Sequence of chain 1.B:
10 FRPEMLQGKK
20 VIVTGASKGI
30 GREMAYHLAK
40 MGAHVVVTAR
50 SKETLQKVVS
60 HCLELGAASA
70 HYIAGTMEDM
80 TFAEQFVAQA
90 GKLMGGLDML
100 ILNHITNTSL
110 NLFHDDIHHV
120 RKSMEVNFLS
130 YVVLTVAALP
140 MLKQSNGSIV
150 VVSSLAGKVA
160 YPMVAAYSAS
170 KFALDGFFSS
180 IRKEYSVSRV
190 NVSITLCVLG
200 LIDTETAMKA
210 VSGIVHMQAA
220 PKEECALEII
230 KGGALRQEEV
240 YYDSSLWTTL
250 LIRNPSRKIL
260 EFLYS

Binding-site contacts:
Ligand atom C5 contacts residue SER108 of chain 1.B at 4.2 Å.
Ligand atom F18 contacts residue LEU109 of chain 1.B at 3.0 Å.
Ligand atom C10 contacts residue TYR166 of chain 1.B at 3.6 Å (hydrophobic).
Ligand atom N15 contacts residue NDP1 of chain 1.G at 3.6 Å.
Ligand atom N9 contacts residue NDP1 of chain 1.G at 3.2 Å.
Ligand atom C5 contacts residue LEU109 of chain 1.B at 3.7 Å (hydrophobic).
Ligand atom N15 contacts residue SER153 of chain 1.B at 3.2 Å (h-bond).
Ligand atom C4 contacts residue LEU109 of chain 1.B at 4.1 Å (hydrophobic).
Ligand atom N9 contacts residue TYR166 of chain 1.B at 2.9 Å (h-bond).
Ligand atom N15 contacts residue TYR166 of chain 1.B at 3.5 Å.
Ligand atom C17 contacts residue LEU154 of chain 1.B at 3.9 Å (hydrophobic).
Ligand atom C2 contacts residue TYR160 of chain 1.B at 3.8 Å (hydrophobic).
Ligand atom C14 contacts residue LEU154 of chain 1.B at 4.0 Å (hydrophobic).
Ligand atom C11 contacts residue NDP1 of chain 1.G at 3.3 Å.
Ligand atom C19 contacts residue ILE104 of chain 1.B at 3.4 Å (hydrophobic).
Ligand atom C7 contacts residue ALA206 of chain 1.B at 4.0 Å (hydrophobic).
Ligand atom C17 contacts residue LEU198 of chain 1.B at 4.2 Å (hydrophobic).
Ligand atom C14 contacts residue SER153 of chain 1.B at 3.9 Å.
Ligand atom C4 contacts residue THR107 of chain 1.B at 3.9 Å.
Ligand atom F18 contacts residue SER108 of chain 1.B at 3.0 Å.
Ligand atom F18 contacts residue THR107 of chain 1.B at 3.6 Å.
Ligand atom C19 contacts residue NDP1 of chain 1.G at 3.6 Å.
Ligand atom C17 contacts residue GLY199 of chain 1.B at 3.4 Å.
Ligand atom C6 contacts residue ALA209 of chain 1.B at 4.1 Å (hydrophobic).
Ligand atom C3 contacts residue TYR166 of chain 1.B at 3.5 Å (hydrophobic).
Ligand atom C11 contacts residue TYR166 of chain 1.B at 3.7 Å (hydrophobic).
Ligand atom C2 contacts residue LEU154 of chain 1.B at 4.2 Å (hydrophobic).
Ligand atom C4 contacts residue VAL163 of chain 1.B at 3.6 Å (hydrophobic).
Ligand atom S12 contacts residue NDP1 of chain 1.G at 4.0 Å.
Ligand atom C19 contacts residue TYR166 of chain 1.B at 3.0 Å (hydrophobic).
Ligand atom C14 contacts residue ALA155 of chain 1.B at 3.7 Å (hydrophobic).
Ligand atom O16 contacts residue LEU154 of chain 1.B at 3.2 Å.
Ligand atom C6 contacts residue THR107 of chain 1.B at 4.1 Å.
Ligand atom C5 contacts residue THR107 of chain 1.B at 3.6 Å.
Ligand atom O16 contacts residue SER153 of chain 1.B at 3.8 Å.
Ligand atom C17 contacts residue LEU200 of chain 1.B at 3.6 Å (hydrophobic).
Ligand atom O16 contacts residue ALA155 of chain 1.B at 2.5 Å (h-bond).
Ligand atom C10 contacts residue NDP1 of chain 1.G at 3.6 Å.
Ligand atom C4 contacts residue TYR166 of chain 1.B at 4.2 Å (hydrophobic).
Ligand atom C21 contacts residue TYR160 of chain 1.B at 4.2 Å (hydrophobic).

The small molecule below binds the protein below.
Small molecule (SMILES): C[C@H](NC1=NC(=O)[C@](C)(C(C)(C)O)S1)c1ccc(F)cc1